Binding-site contacts:
Ligand atom CH3 contacts residue PHE29 of chain 1.B at 3.7 Å (hydrophobic).
Ligand atom OH contacts residue ALA81 of chain 1.B at 3.9 Å.
Ligand atom CE contacts residue VAL34 of chain 1.A at 3.8 Å (hydrophobic).
Ligand atom CH3 contacts residue PHE29 of chain 1.A at 3.4 Å (hydrophobic).
Ligand atom CH contacts residue VAL34 of chain 1.B at 3.5 Å (hydrophobic).
Ligand atom O contacts residue PRO40 of chain 1.B at 3.0 Å.
Ligand atom O contacts residue TYR84 of chain 1.A at 3.5 Å (h-bond).
Ligand atom CG contacts residue ILE38 of chain 1.A at 3.9 Å (hydrophobic).
Ligand atom CD contacts residue ASN85 of chain 1.A at 3.8 Å.
Ligand atom N contacts residue TYR91 of chain 1.B at 3.7 Å.
Ligand atom CG contacts residue ASN85 of chain 1.B at 3.9 Å.
Ligand atom CH contacts residue ASN85 of chain 1.B at 3.8 Å.
Ligand atom CE contacts residue ASN85 of chain 1.B at 3.4 Å.
Ligand atom CH3 contacts residue VAL34 of chain 1.A at 3.8 Å (hydrophobic).
Ligand atom NZ contacts residue VAL34 of chain 1.B at 3.7 Å.
Ligand atom CB contacts residue TYR91 of chain 1.B at 3.6 Å (hydrophobic).
Ligand atom CB contacts residue TYR91 of chain 1.A at 3.6 Å (hydrophobic).
Ligand atom CA contacts residue TYR84 of chain 1.A at 3.0 Å (hydrophobic).
Ligand atom CG contacts residue ASN85 of chain 1.A at 3.9 Å.
Ligand atom OH contacts residue ASN85 of chain 1.A at 2.9 Å (h-bond).
Ligand atom CD contacts residue TYR91 of chain 1.A at 3.6 Å (hydrophobic).
Ligand atom O contacts residue PRO40 of chain 1.A at 3.1 Å.
Ligand atom CB contacts residue ILE38 of chain 1.B at 3.6 Å (hydrophobic).
Ligand atom CD contacts residue TYR91 of chain 1.B at 3.9 Å (hydrophobic).
Ligand atom OH contacts residue ASN85 of chain 1.B at 2.7 Å (h-bond).
Ligand atom CA contacts residue ILE38 of chain 1.A at 3.5 Å (hydrophobic).
Ligand atom O contacts residue ILE38 of chain 1.A at 3.9 Å.
Ligand atom CG contacts residue TYR91 of chain 1.B at 3.6 Å (hydrophobic).
Ligand atom C contacts residue TYR91 of chain 1.B at 3.5 Å (hydrophobic).
Ligand atom CH contacts residue VAL34 of chain 1.A at 3.7 Å (hydrophobic).
Ligand atom CH contacts residue ASN85 of chain 1.A at 3.8 Å.
Ligand atom O contacts residue PRO40 of chain 1.A at 3.9 Å.
Ligand atom O contacts residue ILE38 of chain 1.B at 3.5 Å (h-bond).
Ligand atom C contacts residue PRO40 of chain 1.A at 3.9 Å (hydrophobic).
Ligand atom CA contacts residue TYR91 of chain 1.B at 3.8 Å (hydrophobic).
Ligand atom O contacts residue TYR91 of chain 1.B at 3.5 Å (h-bond).
Ligand atom CH3 contacts residue PHE30 of chain 1.B at 3.9 Å (hydrophobic).
Ligand atom NZ contacts residue VAL34 of chain 1.A at 3.6 Å.
Ligand atom CH3 contacts residue VAL34 of chain 1.B at 3.4 Å (hydrophobic).
Ligand atom C contacts residue TYR84 of chain 1.A at 3.5 Å (hydrophobic).

A small-molecule ligand and the protein it binds are described below.
Small molecule (SMILES): CC(=O)NCCCC[C@H](NC(=O)CN)C(=O)NCC(=O)NCC(=O)N[C@@H](CCCCNC(C)=O)C(=O)NCC=O

Sequence of chain 1.A:
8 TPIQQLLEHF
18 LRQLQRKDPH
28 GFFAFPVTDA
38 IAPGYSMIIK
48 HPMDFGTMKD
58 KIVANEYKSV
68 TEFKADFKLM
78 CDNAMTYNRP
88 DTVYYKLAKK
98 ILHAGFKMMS

Sequence of chain 1.B:
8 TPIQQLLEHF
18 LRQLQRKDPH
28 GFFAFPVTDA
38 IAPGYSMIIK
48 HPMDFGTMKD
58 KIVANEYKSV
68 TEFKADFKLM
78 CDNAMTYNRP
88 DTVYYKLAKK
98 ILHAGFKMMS